Sequence of chain 1.J:
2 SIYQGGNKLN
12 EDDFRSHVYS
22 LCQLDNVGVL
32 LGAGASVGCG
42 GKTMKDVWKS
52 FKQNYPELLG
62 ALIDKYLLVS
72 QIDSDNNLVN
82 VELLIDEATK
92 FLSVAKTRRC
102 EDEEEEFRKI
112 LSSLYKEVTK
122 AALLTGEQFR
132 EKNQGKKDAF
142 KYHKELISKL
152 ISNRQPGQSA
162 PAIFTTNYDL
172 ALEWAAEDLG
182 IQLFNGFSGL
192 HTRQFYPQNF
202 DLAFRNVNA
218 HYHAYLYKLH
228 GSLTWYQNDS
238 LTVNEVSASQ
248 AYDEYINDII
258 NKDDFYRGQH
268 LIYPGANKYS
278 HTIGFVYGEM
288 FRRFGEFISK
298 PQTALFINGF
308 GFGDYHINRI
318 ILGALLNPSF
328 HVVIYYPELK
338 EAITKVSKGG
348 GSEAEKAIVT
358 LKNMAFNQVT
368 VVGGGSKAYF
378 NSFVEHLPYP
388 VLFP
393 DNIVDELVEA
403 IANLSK

Binding-site contacts:
Ligand atom C6 contacts residue TYR376 of chain 1.J at 4.2 Å (hydrophobic).
Ligand atom O2' contacts residue GLU335 of chain 1.J at 4.2 Å.
Ligand atom N6 contacts residue GLY35 of chain 1.J at 4.1 Å.
Ligand atom C5' contacts residue GLY308 of chain 1.J at 3.5 Å.
Ligand atom O5D contacts residue GLY308 of chain 1.J at 3.7 Å.
Ligand atom O2A contacts residue MET45 of chain 1.J at 3.9 Å.
Ligand atom O3D contacts residue THR167 of chain 1.J at 4.2 Å.
Ligand atom O4D contacts residue GLY308 of chain 1.J at 4.0 Å.
Ligand atom O2A contacts residue THR44 of chain 1.J at 3.2 Å.
Ligand atom O2' contacts residue PRO334 of chain 1.J at 3.9 Å.
Ligand atom O4' contacts residue GLY35 of chain 1.J at 4.1 Å.
Ligand atom O3' contacts residue TYR333 of chain 1.J at 3.8 Å.
Ligand atom O1B contacts residue ALA34 of chain 1.J at 3.8 Å.
Ligand atom N3 contacts residue GLY35 of chain 1.J at 4.3 Å.
Ligand atom C5 contacts residue GLY35 of chain 1.J at 4.0 Å.
Ligand atom N6 contacts residue TYR376 of chain 1.J at 3.9 Å.
Ligand atom O1D contacts residue HIS227 of chain 1.J at 3.9 Å.
Ligand atom C2 contacts residue PHE377 of chain 1.J at 4.3 Å (hydrophobic).
Ligand atom O4D contacts residue PHE307 of chain 1.J at 3.5 Å.
Ligand atom C5D contacts residue ALA34 of chain 1.J at 3.7 Å (hydrophobic).
Ligand atom C4' contacts residue GLY306 of chain 1.J at 4.1 Å.
Ligand atom N6 contacts residue VAL38 of chain 1.J at 3.9 Å.
Ligand atom C2 contacts residue TYR376 of chain 1.J at 4.1 Å (hydrophobic).
Ligand atom O4' contacts residue GLY306 of chain 1.J at 4.0 Å.
Ligand atom C2 contacts residue GLY35 of chain 1.J at 3.9 Å.
Ligand atom O1B contacts residue MET45 of chain 1.J at 3.8 Å.
Ligand atom O1D contacts residue ASP311 of chain 1.J at 4.2 Å.
Ligand atom N3 contacts residue GLY306 of chain 1.J at 4.2 Å.
Ligand atom C4D contacts residue THR167 of chain 1.J at 4.2 Å.
Ligand atom C4 contacts residue GLY35 of chain 1.J at 4.2 Å.
Ligand atom N1 contacts residue PHE377 of chain 1.J at 4.1 Å.
Ligand atom C5' contacts residue GLY306 of chain 1.J at 4.1 Å.
Ligand atom C3D contacts residue GLU83 of chain 1.J at 4.2 Å.
Ligand atom C1D contacts residue GLU83 of chain 1.J at 4.3 Å.
Ligand atom O2D contacts residue GLU83 of chain 1.J at 2.2 Å (salt-bridge).
Ligand atom C4' contacts residue GLY308 of chain 1.J at 3.9 Å.
Ligand atom N1 contacts residue TYR376 of chain 1.J at 3.9 Å.
Ligand atom N1 contacts residue GLY35 of chain 1.J at 3.6 Å.
Ligand atom C2D contacts residue GLU83 of chain 1.J at 3.2 Å.
Ligand atom C6 contacts residue GLY35 of chain 1.J at 3.7 Å.

The protein below binds the small molecule below.
Small molecule (SMILES): Nc1ncnc2c1ncn2[C@@H]1O[C@H](COP(=O)(O)OP(=O)(O)OC[C@H]2O[C@H](O)[C@H](O)[C@@H]2O)[C@@H](O)[C@H]1O